Sequence of chain 1.A:
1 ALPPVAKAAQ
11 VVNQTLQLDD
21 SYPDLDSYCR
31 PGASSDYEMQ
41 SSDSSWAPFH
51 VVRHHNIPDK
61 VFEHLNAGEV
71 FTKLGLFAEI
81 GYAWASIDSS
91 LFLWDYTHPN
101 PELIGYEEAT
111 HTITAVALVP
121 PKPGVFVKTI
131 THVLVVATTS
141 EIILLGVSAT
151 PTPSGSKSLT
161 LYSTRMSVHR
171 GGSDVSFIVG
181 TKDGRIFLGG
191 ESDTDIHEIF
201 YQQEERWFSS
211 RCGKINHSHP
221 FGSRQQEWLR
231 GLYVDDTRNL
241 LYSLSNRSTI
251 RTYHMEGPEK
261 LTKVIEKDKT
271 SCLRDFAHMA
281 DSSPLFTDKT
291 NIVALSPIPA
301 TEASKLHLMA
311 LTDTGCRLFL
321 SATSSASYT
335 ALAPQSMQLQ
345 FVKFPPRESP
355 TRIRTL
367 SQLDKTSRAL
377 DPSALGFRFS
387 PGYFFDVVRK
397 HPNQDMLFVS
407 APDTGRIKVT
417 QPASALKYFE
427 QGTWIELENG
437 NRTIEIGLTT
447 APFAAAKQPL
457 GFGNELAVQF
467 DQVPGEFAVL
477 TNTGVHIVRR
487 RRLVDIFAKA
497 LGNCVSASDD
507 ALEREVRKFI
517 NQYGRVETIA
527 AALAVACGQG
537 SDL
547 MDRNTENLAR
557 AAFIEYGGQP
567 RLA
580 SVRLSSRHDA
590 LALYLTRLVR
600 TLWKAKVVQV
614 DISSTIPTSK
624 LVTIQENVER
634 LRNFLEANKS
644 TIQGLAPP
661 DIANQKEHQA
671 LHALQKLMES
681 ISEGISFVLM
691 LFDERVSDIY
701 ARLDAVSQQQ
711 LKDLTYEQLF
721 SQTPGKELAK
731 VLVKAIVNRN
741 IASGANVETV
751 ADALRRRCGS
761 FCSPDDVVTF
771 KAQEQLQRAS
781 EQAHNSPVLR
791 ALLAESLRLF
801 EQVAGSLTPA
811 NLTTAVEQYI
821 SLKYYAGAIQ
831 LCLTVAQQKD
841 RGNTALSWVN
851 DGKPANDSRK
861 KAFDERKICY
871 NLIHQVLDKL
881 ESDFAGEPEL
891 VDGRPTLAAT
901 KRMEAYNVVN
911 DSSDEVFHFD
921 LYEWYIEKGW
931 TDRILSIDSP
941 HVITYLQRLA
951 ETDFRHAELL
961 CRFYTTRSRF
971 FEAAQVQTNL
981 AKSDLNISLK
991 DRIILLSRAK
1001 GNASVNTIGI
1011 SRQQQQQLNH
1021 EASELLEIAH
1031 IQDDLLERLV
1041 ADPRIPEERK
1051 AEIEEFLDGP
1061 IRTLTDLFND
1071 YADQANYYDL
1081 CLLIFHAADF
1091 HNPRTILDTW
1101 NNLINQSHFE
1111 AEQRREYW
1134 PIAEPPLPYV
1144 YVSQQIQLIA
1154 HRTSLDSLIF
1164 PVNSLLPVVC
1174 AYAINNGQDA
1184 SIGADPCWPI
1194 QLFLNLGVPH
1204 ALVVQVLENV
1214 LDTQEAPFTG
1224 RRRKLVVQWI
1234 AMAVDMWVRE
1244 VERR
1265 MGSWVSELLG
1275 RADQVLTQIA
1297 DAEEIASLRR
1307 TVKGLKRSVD

Binding-site contacts:
Ligand atom O contacts residue LEU161 of chain 1.A at 3.4 Å (h-bond).
Ligand atom CD contacts residue GLN203 of chain 1.A at 3.5 Å.
Ligand atom CG contacts residue TYR162 of chain 1.A at 3.9 Å (hydrophobic).
Ligand atom CD1 contacts residue GLN203 of chain 1.A at 3.5 Å.
Ligand atom CD2 contacts residue LEU161 of chain 1.A at 3.6 Å (hydrophobic).
Ligand atom CA contacts residue SER163 of chain 1.A at 3.7 Å.
Ligand atom CA contacts residue PHE126 of chain 1.A at 3.9 Å (hydrophobic).
Ligand atom C contacts residue VAL127 of chain 1.A at 3.7 Å (hydrophobic).
Ligand atom CB contacts residue ILE104 of chain 1.A at 3.6 Å (hydrophobic).
Ligand atom CD1 contacts residue TYR162 of chain 1.A at 3.5 Å (hydrophobic).
Ligand atom SD contacts residue ARG165 of chain 1.A at 3.5 Å.
Ligand atom CA contacts residue GLY105 of chain 1.A at 3.6 Å.
Ligand atom O contacts residue SER163 of chain 1.A at 3.1 Å (h-bond).
Ligand atom O contacts residue ILE130 of chain 1.A at 3.7 Å.
Ligand atom CB contacts residue VAL125 of chain 1.A at 3.3 Å (hydrophobic).
Ligand atom N contacts residue LEU161 of chain 1.A at 3.2 Å (h-bond).
Ligand atom O contacts residue TYR162 of chain 1.A at 3.6 Å.
Ligand atom CE contacts residue ARG165 of chain 1.A at 3.8 Å.
Ligand atom CB contacts residue ILE130 of chain 1.A at 3.6 Å (hydrophobic).
Ligand atom O contacts residue VAL127 of chain 1.A at 3.5 Å.
Ligand atom O contacts residue GLN203 of chain 1.A at 3.5 Å (h-bond).
Ligand atom CA contacts residue GLY105 of chain 1.A at 3.9 Å.
Ligand atom CA contacts residue ILE130 of chain 1.A at 3.5 Å (hydrophobic).
Ligand atom CA contacts residue LEU161 of chain 1.A at 3.5 Å (hydrophobic).
Ligand atom O contacts residue GLY105 of chain 1.A at 3.7 Å.
Ligand atom CB contacts residue TYR162 of chain 1.A at 3.5 Å (hydrophobic).
Ligand atom O contacts residue VAL127 of chain 1.A at 2.5 Å (h-bond).
Ligand atom CD1 contacts residue GLY124 of chain 1.A at 3.9 Å.
Ligand atom N contacts residue VAL125 of chain 1.A at 3.5 Å (h-bond).
Ligand atom C contacts residue GLY105 of chain 1.A at 3.8 Å.
Ligand atom N contacts residue GLY105 of chain 1.A at 2.8 Å (h-bond).
Ligand atom O contacts residue PHE126 of chain 1.A at 3.4 Å.
Ligand atom CD contacts residue ARG165 of chain 1.A at 3.8 Å.
Ligand atom CD2 contacts residue PHE126 of chain 1.A at 3.4 Å (hydrophobic).
Ligand atom OE1 contacts residue ARG165 of chain 1.A at 2.9 Å (salt-bridge).
Ligand atom C contacts residue LEU161 of chain 1.A at 3.8 Å (hydrophobic).
Ligand atom N contacts residue SER163 of chain 1.A at 3.9 Å.
Ligand atom CA contacts residue VAL125 of chain 1.A at 3.4 Å (hydrophobic).
Ligand atom C contacts residue ILE130 of chain 1.A at 3.9 Å (hydrophobic).
Ligand atom CB contacts residue GLY105 of chain 1.A at 3.1 Å.

This small molecule binds to this protein.
Small molecule (SMILES): CSCC[C@H](NC(=O)[C@@H]1CCCN1C(=O)[C@H](CC(C)C)NC(=O)[C@H](CC(C)C)NC(=O)[C@H](CCCCN)NC(=O)[C@H](C)NC(=O)[C@H](CCCCN)NC(=O)[C@@H](N)CCCN=C(N)N)C(=O)N[C@@H](CCC(=O)O)C(=O)N[C@@H](CCC(=O)O)C(=O)N[C@@H](C)C(=O)N[C@@H](CC(C)C)C(=O)N[C@@H](CC(C)C)C(=O)N1CCC[C@H]1C=O